Binding-site contacts:
Ligand atom OAC contacts residue ILE113 of chain 13.A at 3.3 Å (h-bond).
Ligand atom CAJ contacts residue PHE155 of chain 13.A at 3.7 Å (hydrophobic).
Ligand atom CAM contacts residue PHE155 of chain 13.A at 3.8 Å (hydrophobic).
Ligand atom CAS contacts residue ASN228 of chain 13.A at 3.8 Å.
Ligand atom CAA contacts residue VAL179 of chain 13.A at 3.4 Å (hydrophobic).
Ligand atom OAW contacts residue MET195 of chain 13.A at 3.2 Å.
Ligand atom CAM contacts residue PRO177 of chain 13.A at 3.7 Å (hydrophobic).
Ligand atom NBD contacts residue ASN228 of chain 13.A at 3.9 Å.
Ligand atom CAE contacts residue ASN228 of chain 13.A at 3.4 Å.
Ligand atom CAA contacts residue TYR153 of chain 13.A at 3.9 Å (hydrophobic).
Ligand atom CAS contacts residue TRP203 of chain 13.A at 3.4 Å (hydrophobic).
Ligand atom NBC contacts residue TRP203 of chain 13.A at 3.8 Å.
Ligand atom CAN contacts residue PHE135 of chain 13.A at 3.7 Å (hydrophobic).
Ligand atom CAH contacts residue ASP112 of chain 13.A at 3.4 Å.
Ligand atom CAD contacts residue PHE137 of chain 13.A at 3.8 Å (hydrophobic).
Ligand atom CAA contacts residue PRO177 of chain 13.A at 3.2 Å (hydrophobic).
Ligand atom OAC contacts residue TRP203 of chain 13.A at 3.9 Å.
Ligand atom CAO contacts residue ILE111 of chain 13.A at 3.8 Å (hydrophobic).
Ligand atom OAC contacts residue ASP112 of chain 13.A at 3.7 Å.
Ligand atom CAG contacts residue TRP203 of chain 13.A at 3.7 Å (hydrophobic).
Ligand atom NAT contacts residue PHE155 of chain 13.A at 3.9 Å.
Ligand atom CAE contacts residue GLN202 of chain 13.A at 3.4 Å.
Ligand atom NBD contacts residue TRP203 of chain 13.A at 3.2 Å.
Ligand atom CAI contacts residue VAL192 of chain 13.A at 3.8 Å (hydrophobic).
Ligand atom CBA contacts residue TRP203 of chain 13.A at 3.5 Å (hydrophobic).
Ligand atom CAK contacts residue PHE135 of chain 13.A at 3.7 Å (hydrophobic).
Ligand atom CAF contacts residue THR114 of chain 13.A at 3.6 Å.
Ligand atom CAA contacts residue SER178 of chain 13.A at 3.5 Å.
Ligand atom CAG contacts residue GLN202 of chain 13.A at 3.4 Å.
Ligand atom CBA contacts residue ASN228 of chain 13.A at 3.7 Å.
Ligand atom CAI contacts residue PHE135 of chain 13.A at 3.7 Å (hydrophobic).
Ligand atom CAH contacts residue THR114 of chain 13.A at 3.8 Å.
Ligand atom CAX contacts residue TRP203 of chain 13.A at 3.5 Å (hydrophobic).
Ligand atom CAN contacts residue ILE111 of chain 13.A at 3.6 Å (hydrophobic).
Ligand atom CAF contacts residue ASP112 of chain 13.A at 3.6 Å.
Ligand atom CAL contacts residue PHE155 of chain 13.A at 3.7 Å (hydrophobic).
Ligand atom CAR contacts residue TYR201 of chain 13.A at 3.4 Å (hydrophobic).
Ligand atom CAG contacts residue ASN228 of chain 13.A at 3.2 Å.
Ligand atom CAJ contacts residue ILE24 of chain 13.C at 3.9 Å (hydrophobic).
Ligand atom CAS contacts residue TYR201 of chain 13.A at 3.6 Å (hydrophobic).

A protein and the small-molecule ligand that binds it are described below.
Small molecule (SMILES): CCO/N=C/c1ccc(OCC[C@@H](C)CCN2CCN(c3ccncc3)C2=O)cc1

Sequence of chain 13.C:
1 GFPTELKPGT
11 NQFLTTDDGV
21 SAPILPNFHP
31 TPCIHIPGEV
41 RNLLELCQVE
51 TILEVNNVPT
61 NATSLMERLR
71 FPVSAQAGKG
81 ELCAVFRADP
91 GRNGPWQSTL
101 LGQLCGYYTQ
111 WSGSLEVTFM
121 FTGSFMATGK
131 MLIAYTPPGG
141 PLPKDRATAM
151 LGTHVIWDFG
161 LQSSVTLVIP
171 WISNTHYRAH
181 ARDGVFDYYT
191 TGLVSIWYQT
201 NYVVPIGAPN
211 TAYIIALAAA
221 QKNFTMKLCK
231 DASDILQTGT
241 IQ

Sequence of chain 13.A:
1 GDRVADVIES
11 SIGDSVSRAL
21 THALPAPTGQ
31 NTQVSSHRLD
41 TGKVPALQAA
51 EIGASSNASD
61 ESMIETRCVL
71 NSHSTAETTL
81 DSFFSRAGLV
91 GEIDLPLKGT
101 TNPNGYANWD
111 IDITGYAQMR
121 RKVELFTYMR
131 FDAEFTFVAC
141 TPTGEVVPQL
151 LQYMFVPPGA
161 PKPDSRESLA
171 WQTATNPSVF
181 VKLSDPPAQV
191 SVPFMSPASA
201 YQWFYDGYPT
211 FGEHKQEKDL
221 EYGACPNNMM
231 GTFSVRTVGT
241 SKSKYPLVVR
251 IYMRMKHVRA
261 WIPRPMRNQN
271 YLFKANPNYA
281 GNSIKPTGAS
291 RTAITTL

Sequence of chain 14.C:
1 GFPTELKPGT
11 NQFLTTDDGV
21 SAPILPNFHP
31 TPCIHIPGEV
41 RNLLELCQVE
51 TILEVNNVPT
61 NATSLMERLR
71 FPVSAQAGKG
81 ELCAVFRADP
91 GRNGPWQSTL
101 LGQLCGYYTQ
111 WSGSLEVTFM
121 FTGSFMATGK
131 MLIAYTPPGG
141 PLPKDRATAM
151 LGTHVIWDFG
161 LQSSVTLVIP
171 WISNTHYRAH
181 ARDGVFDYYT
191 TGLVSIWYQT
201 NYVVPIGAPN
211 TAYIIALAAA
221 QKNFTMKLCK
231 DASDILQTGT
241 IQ